Sequence of chain 1.C:
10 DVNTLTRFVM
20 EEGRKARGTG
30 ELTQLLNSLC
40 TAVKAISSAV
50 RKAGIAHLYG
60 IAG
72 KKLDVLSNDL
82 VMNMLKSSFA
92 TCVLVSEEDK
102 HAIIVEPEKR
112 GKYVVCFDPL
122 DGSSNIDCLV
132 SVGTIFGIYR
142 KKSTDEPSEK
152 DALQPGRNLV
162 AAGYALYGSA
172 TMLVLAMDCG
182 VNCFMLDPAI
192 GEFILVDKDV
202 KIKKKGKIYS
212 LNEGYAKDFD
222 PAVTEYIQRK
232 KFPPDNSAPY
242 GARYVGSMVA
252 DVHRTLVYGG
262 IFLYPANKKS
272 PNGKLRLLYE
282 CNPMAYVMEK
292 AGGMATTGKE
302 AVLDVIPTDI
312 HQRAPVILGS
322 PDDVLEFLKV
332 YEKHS

Binding-site contacts:
Ligand atom O18 contacts residue GLU21 of chain 1.C at 3.1 Å.
Ligand atom O9 contacts residue THR28 of chain 1.C at 3.3 Å (h-bond).
Ligand atom O13 contacts residue GLU30 of chain 1.C at 3.5 Å (salt-bridge).
Ligand atom C6 contacts residue LEU31 of chain 1.C at 3.6 Å (hydrophobic).
Ligand atom O13 contacts residue TYR114 of chain 1.C at 2.6 Å (h-bond).
Ligand atom C4 contacts residue ARG141 of chain 1.C at 3.5 Å.
Ligand atom C11 contacts residue ALA25 of chain 1.C at 3.4 Å (hydrophobic).
Ligand atom C1 contacts residue TYR114 of chain 1.C at 3.5 Å (hydrophobic).
Ligand atom C19 contacts residue MET178 of chain 1.C at 3.6 Å (hydrophobic).
Ligand atom C3 contacts residue ALA25 of chain 1.C at 3.8 Å (hydrophobic).
Ligand atom O14 contacts residue LYS113 of chain 1.C at 3.3 Å (salt-bridge).
Ligand atom C1 contacts residue GLY27 of chain 1.C at 3.8 Å.
Ligand atom C16 contacts residue GLY22 of chain 1.C at 3.2 Å.
Ligand atom C2 contacts residue ARG141 of chain 1.C at 3.8 Å.
Ligand atom C8 contacts residue ALA25 of chain 1.C at 3.6 Å (hydrophobic).
Ligand atom C15 contacts residue GLY22 of chain 1.C at 3.6 Å.
Ligand atom O9 contacts residue GLU30 of chain 1.C at 3.3 Å (salt-bridge).
Ligand atom C6 contacts residue GLU30 of chain 1.C at 3.8 Å.
Ligand atom O14 contacts residue ARG141 of chain 1.C at 3.4 Å (salt-bridge).
Ligand atom O9 contacts residue LEU31 of chain 1.C at 3.8 Å.
Ligand atom C7 contacts residue LYS113 of chain 1.C at 3.1 Å.
Ligand atom O18 contacts residue GLY22 of chain 1.C at 3.5 Å (h-bond).
Ligand atom C6 contacts residue TYR114 of chain 1.C at 3.5 Å (hydrophobic).
Ligand atom O9 contacts residue GLY29 of chain 1.C at 2.7 Å (h-bond).
Ligand atom C15 contacts residue GLU21 of chain 1.C at 3.8 Å.
Ligand atom C7 contacts residue THR28 of chain 1.C at 3.8 Å.
Ligand atom C2 contacts residue TYR114 of chain 1.C at 3.8 Å (hydrophobic).
Ligand atom O13 contacts residue THR28 of chain 1.C at 3.8 Å.
Ligand atom C19 contacts residue LEU35 of chain 1.C at 3.7 Å (hydrophobic).
Ligand atom O5 contacts residue ALA25 of chain 1.C at 3.4 Å.
Ligand atom C12 contacts residue LEU31 of chain 1.C at 3.7 Å (hydrophobic).
Ligand atom C6 contacts residue GLY29 of chain 1.C at 3.8 Å.
Ligand atom C12 contacts residue GLY22 of chain 1.C at 3.7 Å.
Ligand atom O9 contacts residue GLY27 of chain 1.C at 3.6 Å.
Ligand atom O13 contacts residue LEU31 of chain 1.C at 2.7 Å (h-bond).
Ligand atom C16 contacts residue THR32 of chain 1.C at 3.5 Å.
Ligand atom C2 contacts residue GLY27 of chain 1.C at 3.6 Å.
Ligand atom O10 contacts residue LYS113 of chain 1.C at 2.5 Å (salt-bridge).
Ligand atom O10 contacts residue GLY27 of chain 1.C at 3.7 Å.
Ligand atom O10 contacts residue THR28 of chain 1.C at 2.8 Å (h-bond).

The small molecule below binds the protein below.
Small molecule (SMILES): COc1ccc(-c2occ(C(=O)O)c2C(=O)O)cc1